Sequence of chain 1.A:
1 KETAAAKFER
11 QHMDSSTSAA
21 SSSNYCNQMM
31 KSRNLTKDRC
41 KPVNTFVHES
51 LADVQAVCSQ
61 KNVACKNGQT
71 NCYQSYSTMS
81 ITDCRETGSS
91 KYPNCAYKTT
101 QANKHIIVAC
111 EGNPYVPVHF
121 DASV

Sequence of chain 2.A:
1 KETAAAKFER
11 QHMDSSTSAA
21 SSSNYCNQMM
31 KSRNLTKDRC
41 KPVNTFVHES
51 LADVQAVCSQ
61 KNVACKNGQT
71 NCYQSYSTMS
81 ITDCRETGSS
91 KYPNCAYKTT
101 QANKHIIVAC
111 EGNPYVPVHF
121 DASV

Binding-site contacts:
Ligand atom C4 contacts residue ALA64 of chain 1.A at 4.2 Å (hydrophobic).
Ligand atom O1 contacts residue THR70 of chain 1.A at 3.4 Å.
Ligand atom C3 contacts residue VAL63 of chain 1.A at 4.0 Å (hydrophobic).
Ligand atom C3 contacts residue THR70 of chain 1.A at 3.6 Å.
Ligand atom O1 contacts residue ASN62 of chain 1.A at 3.1 Å (h-bond).
Ligand atom C5 contacts residue GLU86 of chain 2.A at 4.2 Å.
Ligand atom C5 contacts residue THR87 of chain 2.A at 3.5 Å.
Ligand atom C4 contacts residue THR70 of chain 1.A at 3.9 Å.
Ligand atom C2 contacts residue THR70 of chain 1.A at 4.2 Å.
Ligand atom C2 contacts residue GLU86 of chain 2.A at 3.8 Å.
Ligand atom C1 contacts residue SER90 of chain 2.A at 3.9 Å.
Ligand atom C4 contacts residue VAL63 of chain 1.A at 4.0 Å (hydrophobic).
Ligand atom C1 contacts residue GLY88 of chain 2.A at 3.7 Å.
Ligand atom C1 contacts residue GLU86 of chain 2.A at 3.9 Å.
Ligand atom C3 contacts residue GLU86 of chain 2.A at 4.5 Å.
Ligand atom C3 contacts residue ALA64 of chain 1.A at 3.7 Å (hydrophobic).
Ligand atom C5 contacts residue ASN62 of chain 1.A at 3.8 Å.
Ligand atom C5 contacts residue GLY88 of chain 2.A at 3.4 Å.
Ligand atom C2 contacts residue ALA64 of chain 1.A at 4.2 Å (hydrophobic).
Ligand atom C1 contacts residue THR87 of chain 2.A at 3.5 Å.
Ligand atom C4 contacts residue ASN62 of chain 1.A at 3.5 Å.
Ligand atom C2 contacts residue SER90 of chain 2.A at 4.4 Å.

This small molecule binds to this protein.
Small molecule (SMILES): O=C1CCCC1